This small molecule binds to this protein.
Small molecule (SMILES): CC(=O)N[C@@H]1[C@@H](O)[C@H](O)[C@@H](CO)O[C@H]1O

Sequence of chain 1.D:
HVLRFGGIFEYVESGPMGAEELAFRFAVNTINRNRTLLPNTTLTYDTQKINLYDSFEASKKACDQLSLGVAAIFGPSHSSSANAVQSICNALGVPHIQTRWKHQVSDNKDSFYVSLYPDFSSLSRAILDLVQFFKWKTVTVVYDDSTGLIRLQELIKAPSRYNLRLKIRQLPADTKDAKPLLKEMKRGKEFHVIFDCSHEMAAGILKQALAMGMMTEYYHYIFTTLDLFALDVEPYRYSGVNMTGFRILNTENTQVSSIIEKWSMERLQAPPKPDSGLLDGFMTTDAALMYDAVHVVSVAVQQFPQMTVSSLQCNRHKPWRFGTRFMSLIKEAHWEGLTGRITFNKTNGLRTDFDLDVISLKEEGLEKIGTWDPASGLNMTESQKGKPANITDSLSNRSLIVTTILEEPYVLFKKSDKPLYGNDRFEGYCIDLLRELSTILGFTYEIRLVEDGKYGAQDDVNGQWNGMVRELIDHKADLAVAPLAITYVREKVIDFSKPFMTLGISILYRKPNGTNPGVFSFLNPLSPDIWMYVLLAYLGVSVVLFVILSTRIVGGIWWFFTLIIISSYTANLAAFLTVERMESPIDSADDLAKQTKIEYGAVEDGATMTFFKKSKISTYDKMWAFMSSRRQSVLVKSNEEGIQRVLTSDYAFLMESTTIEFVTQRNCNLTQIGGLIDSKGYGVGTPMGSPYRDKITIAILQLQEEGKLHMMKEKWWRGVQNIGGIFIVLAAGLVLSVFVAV

Binding-site contacts:
Ligand atom O7 contacts residue HIS220 of chain 1.D at 2.6 Å (h-bond).
Ligand atom C3 contacts residue ASN242 of chain 1.D at 3.9 Å.
Ligand atom C5 contacts residue ASN242 of chain 1.D at 3.6 Å.
Ligand atom C8 contacts residue HIS220 of chain 1.D at 3.6 Å.
Ligand atom O5 contacts residue ASN242 of chain 1.D at 2.3 Å (h-bond).
Ligand atom C2 contacts residue ASN242 of chain 1.D at 2.5 Å.
Ligand atom N2 contacts residue ASN242 of chain 1.D at 3.1 Å (h-bond).
Ligand atom C7 contacts residue ASN242 of chain 1.D at 3.3 Å.
Ligand atom C8 contacts residue ASN242 of chain 1.D at 3.4 Å.
Ligand atom C8 contacts residue GLU217 of chain 1.D at 3.9 Å.
Ligand atom C1 contacts residue ASN242 of chain 1.D at 1.4 Å.
Ligand atom C4 contacts residue ASN242 of chain 1.D at 4.2 Å.
Ligand atom O7 contacts residue ASN242 of chain 1.D at 3.9 Å.
Ligand atom N2 contacts residue HIS220 of chain 1.D at 4.1 Å.
Ligand atom C7 contacts residue HIS220 of chain 1.D at 3.2 Å.
Ligand atom C6 contacts residue LYS362 of chain 1.D at 4.3 Å.